Binding-site contacts:
Ligand atom O7 contacts residue LEU134 of chain 1.B at 3.4 Å.
Ligand atom O6 contacts residue SER102 of chain 1.B at 3.6 Å.
Ligand atom O7 contacts residue ASN100 of chain 1.B at 3.5 Å (h-bond).
Ligand atom C7 contacts residue ASN100 of chain 1.B at 3.4 Å.
Ligand atom O5 contacts residue SER102 of chain 1.B at 4.3 Å.
Ligand atom N2 contacts residue ASN100 of chain 1.B at 2.9 Å (h-bond).
Ligand atom O5 contacts residue ASN100 of chain 1.B at 2.4 Å (h-bond).
Ligand atom C5 contacts residue SER102 of chain 1.B at 4.5 Å.
Ligand atom C8 contacts residue ASN100 of chain 1.B at 4.5 Å.
Ligand atom C1 contacts residue ASN100 of chain 1.B at 1.4 Å.
Ligand atom C4 contacts residue ASN100 of chain 1.B at 4.2 Å.
Ligand atom C3 contacts residue ASN100 of chain 1.B at 3.8 Å.
Ligand atom C5 contacts residue ASN100 of chain 1.B at 3.7 Å.
Ligand atom O5 contacts residue TRP103 of chain 1.B at 4.4 Å.
Ligand atom C2 contacts residue ASN100 of chain 1.B at 2.5 Å.

Sequence of chain 1.B:
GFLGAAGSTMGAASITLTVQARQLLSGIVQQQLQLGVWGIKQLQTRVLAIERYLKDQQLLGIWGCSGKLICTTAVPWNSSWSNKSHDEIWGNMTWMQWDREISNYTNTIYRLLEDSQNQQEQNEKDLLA

The small molecule below binds the protein below.
Small molecule (SMILES): CC(=O)N[C@@H]1[C@@H](O)[C@H](O)[C@@H](CO)O[C@H]1O